Sequence of chain 1.A:
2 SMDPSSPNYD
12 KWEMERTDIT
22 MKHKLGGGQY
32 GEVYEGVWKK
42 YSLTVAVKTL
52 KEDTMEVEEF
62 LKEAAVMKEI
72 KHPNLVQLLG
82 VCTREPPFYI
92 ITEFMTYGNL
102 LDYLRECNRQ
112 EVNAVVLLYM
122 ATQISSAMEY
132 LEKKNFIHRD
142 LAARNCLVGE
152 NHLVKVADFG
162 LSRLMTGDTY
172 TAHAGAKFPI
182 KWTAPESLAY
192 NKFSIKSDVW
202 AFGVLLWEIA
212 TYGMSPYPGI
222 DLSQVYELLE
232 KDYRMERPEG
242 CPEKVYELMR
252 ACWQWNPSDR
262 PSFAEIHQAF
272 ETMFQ

Binding-site contacts:
Ligand atom O72 contacts residue LEU26 of chain 1.A at 3.5 Å.
Ligand atom F68 contacts residue ILE91 of chain 1.A at 3.6 Å.
Ligand atom C58 contacts residue GLU64 of chain 1.A at 3.4 Å.
Ligand atom C3 contacts residue GLU64 of chain 1.A at 3.5 Å.
Ligand atom C6 contacts residue GLU64 of chain 1.A at 3.5 Å.
Ligand atom C22 contacts residue MET96 of chain 1.A at 3.4 Å (hydrophobic).
Ligand atom C76 contacts residue MET96 of chain 1.A at 3.2 Å (hydrophobic).
Ligand atom O63 contacts residue ASP159 of chain 1.A at 3.2 Å (salt-bridge).
Ligand atom N74 contacts residue MET96 of chain 1.A at 2.7 Å (h-bond).
Ligand atom C6 contacts residue ASP159 of chain 1.A at 3.2 Å.
Ligand atom C4 contacts residue GLU64 of chain 1.A at 3.5 Å.
Ligand atom F68 contacts residue GLU64 of chain 1.A at 3.3 Å.
Ligand atom C2 contacts residue GLU64 of chain 1.A at 3.7 Å.
Ligand atom C26 contacts residue ALA47 of chain 1.A at 3.3 Å (hydrophobic).
Ligand atom N60 contacts residue GLU64 of chain 1.A at 2.7 Å (salt-bridge).
Ligand atom O65 contacts residue VAL34 of chain 1.A at 3.4 Å.
Ligand atom C83 contacts residue HIS139 of chain 1.A at 3.6 Å.
Ligand atom O63 contacts residue VAL77 of chain 1.A at 3.2 Å.
Ligand atom N56 contacts residue ASP159 of chain 1.A at 3.3 Å (salt-bridge).
Ligand atom N56 contacts residue GLU64 of chain 1.A at 3.0 Å (salt-bridge).
Ligand atom C58 contacts residue ASP159 of chain 1.A at 3.2 Å.
Ligand atom O63 contacts residue ALA158 of chain 1.A at 3.5 Å.
Ligand atom O65 contacts residue ALA47 of chain 1.A at 3.6 Å.
Ligand atom N60 contacts residue ASP159 of chain 1.A at 3.5 Å (salt-bridge).
Ligand atom C5 contacts residue GLU64 of chain 1.A at 3.5 Å.
Ligand atom O65 contacts residue PHE160 of chain 1.A at 3.5 Å.
Ligand atom C13 contacts residue GLU64 of chain 1.A at 3.7 Å.
Ligand atom C76 contacts residue PHE95 of chain 1.A at 3.6 Å (hydrophobic).
Ligand atom C27 contacts residue GLU94 of chain 1.A at 3.5 Å.
Ligand atom C35 contacts residue PHE160 of chain 1.A at 3.3 Å (hydrophobic).
Ligand atom C27 contacts residue THR93 of chain 1.A at 3.3 Å.
Ligand atom C25 contacts residue ALA47 of chain 1.A at 3.7 Å (hydrophobic).
Ligand atom N23 contacts residue MET96 of chain 1.A at 3.1 Å (h-bond).
Ligand atom F68 contacts residue LYS49 of chain 1.A at 3.5 Å.
Ligand atom C85 contacts residue PHE137 of chain 1.A at 3.5 Å (hydrophobic).
Ligand atom C36 contacts residue PHE160 of chain 1.A at 3.6 Å (hydrophobic).
Ligand atom C47 contacts residue ASP159 of chain 1.A at 3.6 Å.
Ligand atom C27 contacts residue ALA47 of chain 1.A at 3.4 Å (hydrophobic).
Ligand atom C22 contacts residue GLU94 of chain 1.A at 3.1 Å.
Ligand atom N56 contacts residue MET68 of chain 1.A at 3.6 Å (h-bond).

The small molecule below binds the protein below.
Small molecule (SMILES): CNC(=O)c1cc(Oc2ccc(NC(=O)Nc3cc(C(C)(C)C)nn3-c3ccc4ncccc4c3)c(F)c2)ccn1